Binding-site contacts:
Ligand atom C1 contacts residue ASN306 of chain 1.A at 1.5 Å.
Ligand atom C7 contacts residue ASN306 of chain 1.A at 3.2 Å.
Ligand atom C8 contacts residue VAL445 of chain 1.A at 3.5 Å (hydrophobic).
Ligand atom C1 contacts residue ILE327 of chain 1.A at 3.6 Å (hydrophobic).
Ligand atom O5 contacts residue ILE327 of chain 1.A at 3.2 Å.
Ligand atom O7 contacts residue ASN306 of chain 1.A at 3.3 Å (h-bond).
Ligand atom C6 contacts residue ILE327 of chain 1.A at 4.2 Å (hydrophobic).
Ligand atom C8 contacts residue ASN306 of chain 1.A at 4.1 Å.
Ligand atom C2 contacts residue ASN306 of chain 1.A at 2.5 Å.
Ligand atom C8 contacts residue GLY444 of chain 1.A at 4.2 Å.
Ligand atom C4 contacts residue ASN306 of chain 1.A at 4.2 Å.
Ligand atom C3 contacts residue ASN306 of chain 1.A at 3.8 Å.
Ligand atom C7 contacts residue VAL445 of chain 1.A at 4.5 Å (hydrophobic).
Ligand atom C5 contacts residue ILE327 of chain 1.A at 3.9 Å (hydrophobic).
Ligand atom O5 contacts residue ASN306 of chain 1.A at 2.4 Å (h-bond).
Ligand atom C5 contacts residue ASN306 of chain 1.A at 3.7 Å.
Ligand atom N2 contacts residue ASN306 of chain 1.A at 2.8 Å (h-bond).

The small molecule below binds the protein below.
Small molecule (SMILES): CC(=O)N[C@@H]1[C@@H](O)[C@H](O)[C@@H](CO)O[C@H]1O

Sequence of chain 1.A:
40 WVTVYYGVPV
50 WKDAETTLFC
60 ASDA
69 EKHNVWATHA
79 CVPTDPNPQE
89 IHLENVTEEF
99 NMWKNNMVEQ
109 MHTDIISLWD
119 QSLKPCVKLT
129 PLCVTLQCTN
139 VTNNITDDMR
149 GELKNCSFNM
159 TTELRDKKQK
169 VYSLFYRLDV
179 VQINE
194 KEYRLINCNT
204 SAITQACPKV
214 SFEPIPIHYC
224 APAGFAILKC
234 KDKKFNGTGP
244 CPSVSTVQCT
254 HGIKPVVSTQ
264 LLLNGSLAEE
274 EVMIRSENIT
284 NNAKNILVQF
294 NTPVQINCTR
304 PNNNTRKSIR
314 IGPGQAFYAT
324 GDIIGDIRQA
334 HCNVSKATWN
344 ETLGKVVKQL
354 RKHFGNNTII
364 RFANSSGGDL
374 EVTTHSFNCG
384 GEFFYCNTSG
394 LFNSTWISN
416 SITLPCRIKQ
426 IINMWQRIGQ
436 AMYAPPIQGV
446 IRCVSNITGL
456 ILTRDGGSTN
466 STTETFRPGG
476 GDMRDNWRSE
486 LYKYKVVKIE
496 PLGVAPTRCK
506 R